This protein binds this small molecule.
Small molecule (SMILES): CC(C)CCC[C@@H](C)[C@H]1CC[C@H]2[C@@H]3CC=C4C[C@@H](O)CC[C@]4(C)[C@H]3CC[C@]12C

Binding-site contacts:
Ligand atom C7 contacts residue TYR119 of chain 1.A at 3.9 Å (hydrophobic).
Ligand atom C6 contacts residue TYR119 of chain 1.A at 4.1 Å (hydrophobic).
Ligand atom C21 contacts residue GLY126 of chain 1.A at 4.3 Å.
Ligand atom O1 contacts residue TYR118 of chain 1.A at 3.9 Å.
Ligand atom C26 contacts residue SER69 of chain 1.A at 4.4 Å.
Ligand atom C11 contacts residue GLY122 of chain 1.A at 4.1 Å.
Ligand atom C12 contacts residue GLY122 of chain 1.A at 3.4 Å.
Ligand atom C26 contacts residue ALA66 of chain 1.A at 3.2 Å (hydrophobic).
Ligand atom C13 contacts residue GLY122 of chain 1.A at 4.3 Å.
Ligand atom C17 contacts residue GLY122 of chain 1.A at 4.1 Å.
Ligand atom C21 contacts residue GLY122 of chain 1.A at 3.9 Å.
Ligand atom C2 contacts residue TYR118 of chain 1.A at 4.4 Å (hydrophobic).
Ligand atom C22 contacts residue LEU123 of chain 1.A at 4.2 Å (hydrophobic).
Ligand atom C25 contacts residue LEU73 of chain 1.A at 4.4 Å (hydrophobic).
Ligand atom C3 contacts residue TYR118 of chain 1.A at 3.9 Å (hydrophobic).
Ligand atom C12 contacts residue LEU123 of chain 1.A at 4.2 Å (hydrophobic).

Sequence of chain 1.A:
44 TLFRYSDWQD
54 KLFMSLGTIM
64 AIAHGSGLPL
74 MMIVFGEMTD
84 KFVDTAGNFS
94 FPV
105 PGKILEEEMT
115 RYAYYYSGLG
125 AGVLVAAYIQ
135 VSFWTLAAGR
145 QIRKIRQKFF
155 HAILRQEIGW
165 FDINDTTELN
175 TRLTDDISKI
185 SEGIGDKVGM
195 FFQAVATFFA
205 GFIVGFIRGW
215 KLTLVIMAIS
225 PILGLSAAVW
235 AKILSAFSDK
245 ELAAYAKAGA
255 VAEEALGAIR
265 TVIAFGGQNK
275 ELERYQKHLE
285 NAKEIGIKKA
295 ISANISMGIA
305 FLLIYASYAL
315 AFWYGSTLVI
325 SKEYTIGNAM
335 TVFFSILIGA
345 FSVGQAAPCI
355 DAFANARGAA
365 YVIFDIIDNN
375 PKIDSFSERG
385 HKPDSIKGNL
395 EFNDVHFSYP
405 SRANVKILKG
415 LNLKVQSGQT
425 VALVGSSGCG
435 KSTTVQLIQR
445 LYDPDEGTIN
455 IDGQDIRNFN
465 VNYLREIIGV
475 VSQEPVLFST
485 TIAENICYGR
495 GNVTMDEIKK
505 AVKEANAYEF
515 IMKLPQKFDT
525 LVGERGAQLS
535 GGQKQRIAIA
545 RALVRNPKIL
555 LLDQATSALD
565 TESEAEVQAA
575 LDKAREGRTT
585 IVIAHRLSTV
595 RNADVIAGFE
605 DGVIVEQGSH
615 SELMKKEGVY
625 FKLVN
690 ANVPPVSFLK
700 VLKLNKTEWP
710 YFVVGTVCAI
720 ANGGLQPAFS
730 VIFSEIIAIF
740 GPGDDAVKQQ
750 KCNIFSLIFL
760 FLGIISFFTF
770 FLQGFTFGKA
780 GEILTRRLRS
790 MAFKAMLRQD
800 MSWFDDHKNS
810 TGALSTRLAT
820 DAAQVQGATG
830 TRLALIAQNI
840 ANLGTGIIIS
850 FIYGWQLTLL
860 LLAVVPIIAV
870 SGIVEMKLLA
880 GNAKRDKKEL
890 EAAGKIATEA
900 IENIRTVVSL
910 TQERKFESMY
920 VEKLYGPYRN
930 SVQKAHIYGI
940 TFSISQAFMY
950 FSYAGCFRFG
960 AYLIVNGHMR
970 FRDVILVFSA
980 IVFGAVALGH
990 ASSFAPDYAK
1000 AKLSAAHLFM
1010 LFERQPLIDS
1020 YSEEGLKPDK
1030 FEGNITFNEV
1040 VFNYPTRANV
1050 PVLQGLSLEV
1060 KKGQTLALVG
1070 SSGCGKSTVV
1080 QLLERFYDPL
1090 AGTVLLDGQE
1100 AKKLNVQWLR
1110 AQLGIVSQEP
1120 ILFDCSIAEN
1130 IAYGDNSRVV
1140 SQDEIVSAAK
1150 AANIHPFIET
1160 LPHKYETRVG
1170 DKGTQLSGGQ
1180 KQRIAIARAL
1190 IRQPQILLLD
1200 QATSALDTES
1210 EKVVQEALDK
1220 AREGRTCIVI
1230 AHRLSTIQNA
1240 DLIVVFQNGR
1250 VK